This protein binds this small molecule.
Small molecule (SMILES): CC(=O)N[C@@H]1[C@@H](O)[C@H](O)[C@@H](CO)O[C@H]1O

Binding-site contacts:
Ligand atom O5 contacts residue ASN154 of chain 15.A at 2.3 Å (h-bond).
Ligand atom O5 contacts residue MET151 of chain 15.A at 3.9 Å.
Ligand atom C5 contacts residue ASN154 of chain 15.A at 3.7 Å.
Ligand atom N2 contacts residue ASN154 of chain 15.A at 2.9 Å (h-bond).
Ligand atom C2 contacts residue THR156 of chain 15.A at 4.2 Å.
Ligand atom O7 contacts residue ASN154 of chain 15.A at 4.3 Å.
Ligand atom C6 contacts residue MET151 of chain 15.A at 4.0 Å (hydrophobic).
Ligand atom O5 contacts residue THR156 of chain 15.A at 3.9 Å.
Ligand atom C8 contacts residue ASN154 of chain 15.A at 2.8 Å.
Ligand atom C2 contacts residue ASN154 of chain 15.A at 2.5 Å.
Ligand atom C3 contacts residue ASN154 of chain 15.A at 3.8 Å.
Ligand atom C3 contacts residue THR156 of chain 15.A at 4.5 Å.
Ligand atom C7 contacts residue ASN154 of chain 15.A at 3.3 Å.
Ligand atom N2 contacts residue THR156 of chain 15.A at 4.3 Å.
Ligand atom C5 contacts residue THR156 of chain 15.A at 4.1 Å.
Ligand atom C1 contacts residue ASN154 of chain 15.A at 1.4 Å.
Ligand atom O6 contacts residue MET151 of chain 15.A at 4.0 Å.
Ligand atom C1 contacts residue THR156 of chain 15.A at 3.2 Å.
Ligand atom C4 contacts residue ASN154 of chain 15.A at 4.3 Å.

Sequence of chain 15.A:
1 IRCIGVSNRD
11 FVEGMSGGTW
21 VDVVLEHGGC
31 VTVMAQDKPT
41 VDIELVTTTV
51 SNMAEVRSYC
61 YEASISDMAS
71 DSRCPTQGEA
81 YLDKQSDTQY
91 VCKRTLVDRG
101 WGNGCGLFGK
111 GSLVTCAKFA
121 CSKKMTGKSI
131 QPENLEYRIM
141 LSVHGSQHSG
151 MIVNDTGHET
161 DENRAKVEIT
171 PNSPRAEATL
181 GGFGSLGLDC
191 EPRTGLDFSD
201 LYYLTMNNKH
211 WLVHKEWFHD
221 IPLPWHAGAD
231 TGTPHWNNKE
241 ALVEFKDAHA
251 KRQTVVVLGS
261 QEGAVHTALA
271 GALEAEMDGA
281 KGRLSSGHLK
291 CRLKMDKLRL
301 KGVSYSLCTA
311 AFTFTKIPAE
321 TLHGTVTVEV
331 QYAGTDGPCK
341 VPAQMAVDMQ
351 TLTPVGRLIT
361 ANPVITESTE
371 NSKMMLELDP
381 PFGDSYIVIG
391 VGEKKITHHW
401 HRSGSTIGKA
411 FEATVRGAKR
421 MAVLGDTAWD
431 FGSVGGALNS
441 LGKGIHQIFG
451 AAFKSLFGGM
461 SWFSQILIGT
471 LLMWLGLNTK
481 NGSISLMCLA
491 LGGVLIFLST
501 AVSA